Sequence of chain 1.A:
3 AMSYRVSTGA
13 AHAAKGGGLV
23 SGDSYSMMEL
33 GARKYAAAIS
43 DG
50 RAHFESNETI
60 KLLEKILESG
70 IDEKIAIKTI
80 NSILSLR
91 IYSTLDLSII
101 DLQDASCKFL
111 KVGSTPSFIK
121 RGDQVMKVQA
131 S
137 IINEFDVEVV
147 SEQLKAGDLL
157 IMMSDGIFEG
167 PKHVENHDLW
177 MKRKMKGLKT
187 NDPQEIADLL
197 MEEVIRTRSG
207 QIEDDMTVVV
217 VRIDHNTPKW

This small molecule binds to this protein.
Small molecule (SMILES): OC[C@H]1O[C@@H](O)[C@H](O)[C@H](O)[C@H]1O

Binding-site contacts:
Ligand atom O6 contacts residue MAN1 of chain 1.F at 0.2 Å (h-bond).
Ligand atom O1 contacts residue MET29 of chain 1.B at 4.0 Å.
Ligand atom O4 contacts residue THR10 of chain 1.B at 3.9 Å.
Ligand atom C4 contacts residue THR10 of chain 1.A at 3.7 Å.
Ligand atom C4 contacts residue MAN1 of chain 1.F at 0.7 Å.
Ligand atom O6 contacts residue VAL8 of chain 1.B at 3.2 Å (h-bond).
Ligand atom O5 contacts residue MAN1 of chain 1.F at 0.3 Å (h-bond).
Ligand atom C3 contacts residue MAN1 of chain 1.F at 0.6 Å.
Ligand atom C6 contacts residue THR10 of chain 1.B at 3.4 Å.
Ligand atom O4 contacts residue THR10 of chain 1.A at 2.5 Å (h-bond).
Ligand atom O2 contacts residue GLU31 of chain 1.A at 3.4 Å (salt-bridge).
Ligand atom O6 contacts residue GLU31 of chain 1.B at 2.7 Å (salt-bridge).
Ligand atom C1 contacts residue TYR37 of chain 1.B at 3.8 Å (hydrophobic).
Ligand atom C5 contacts residue MAN1 of chain 1.F at 0.3 Å.
Ligand atom O1 contacts residue MAN1 of chain 1.F at 0.3 Å (h-bond).
Ligand atom O2 contacts residue MET29 of chain 1.B at 3.5 Å (h-bond).
Ligand atom O1 contacts residue GLU31 of chain 1.B at 3.0 Å (salt-bridge).
Ligand atom O6 contacts residue THR10 of chain 1.A at 4.0 Å.
Ligand atom C6 contacts residue MAN1 of chain 1.F at 0.2 Å.
Ligand atom C5 contacts residue GLU31 of chain 1.B at 3.9 Å.
Ligand atom C2 contacts residue MET29 of chain 1.A at 3.7 Å (hydrophobic).
Ligand atom C2 contacts residue MAN1 of chain 1.F at 1.0 Å.
Ligand atom O3 contacts residue GLU31 of chain 1.A at 2.8 Å (salt-bridge).
Ligand atom C6 contacts residue GLU31 of chain 1.B at 3.8 Å.
Ligand atom O1 contacts residue MET29 of chain 1.A at 3.9 Å.
Ligand atom O5 contacts residue TYR37 of chain 1.B at 3.9 Å.
Ligand atom C1 contacts residue MAN1 of chain 1.F at 0.7 Å.
Ligand atom C5 contacts residue THR10 of chain 1.B at 3.3 Å.
Ligand atom C1 contacts residue GLU31 of chain 1.B at 3.9 Å.
Ligand atom O4 contacts residue MAN1 of chain 1.F at 0.6 Å (h-bond).
Ligand atom C6 contacts residue VAL8 of chain 1.B at 4.0 Å (hydrophobic).
Ligand atom C4 contacts residue THR10 of chain 1.B at 3.4 Å.
Ligand atom C6 contacts residue THR10 of chain 1.A at 3.6 Å.
Ligand atom O1 contacts residue MET30 of chain 1.B at 3.0 Å.
Ligand atom O2 contacts residue MAN1 of chain 1.F at 0.2 Å (h-bond).
Ligand atom O3 contacts residue MAN1 of chain 1.F at 1.0 Å.
Ligand atom O2 contacts residue MET29 of chain 1.A at 3.9 Å.
Ligand atom O1 contacts residue TYR37 of chain 1.B at 3.8 Å.
Ligand atom O5 contacts residue GLU31 of chain 1.B at 2.9 Å (salt-bridge).
Ligand atom O2 contacts residue MET30 of chain 1.A at 3.5 Å.

Sequence of chain 1.B:
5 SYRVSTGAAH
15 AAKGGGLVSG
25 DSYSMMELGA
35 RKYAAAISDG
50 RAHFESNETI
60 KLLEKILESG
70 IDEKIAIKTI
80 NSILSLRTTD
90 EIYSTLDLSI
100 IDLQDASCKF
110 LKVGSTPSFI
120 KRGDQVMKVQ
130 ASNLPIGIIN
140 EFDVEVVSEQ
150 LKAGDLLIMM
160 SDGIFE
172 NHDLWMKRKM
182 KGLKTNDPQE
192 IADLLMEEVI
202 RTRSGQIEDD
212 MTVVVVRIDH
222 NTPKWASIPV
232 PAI